Binding-site contacts:
Ligand atom CB contacts residue GLU245 of chain 1.A at 3.7 Å.
Ligand atom CD1 contacts residue ASP241 of chain 1.A at 3.9 Å.
Ligand atom N contacts residue ILE61 of chain 1.A at 4.0 Å.
Ligand atom CD1 contacts residue ILE61 of chain 1.A at 3.6 Å (hydrophobic).
Ligand atom O contacts residue ILE61 of chain 1.A at 3.5 Å.
Ligand atom NE2 contacts residue LEU75 of chain 1.A at 3.8 Å.
Ligand atom O contacts residue LYS65 of chain 1.A at 3.2 Å.
Ligand atom CB contacts residue LEU242 of chain 1.A at 3.9 Å (hydrophobic).
Ligand atom CD2 contacts residue VAL79 of chain 1.A at 3.7 Å (hydrophobic).
Ligand atom ND1 contacts residue VAL79 of chain 1.A at 3.3 Å.
Ligand atom CD2 contacts residue ILE61 of chain 1.A at 3.6 Å (hydrophobic).
Ligand atom CB contacts residue ILE61 of chain 1.A at 3.6 Å (hydrophobic).
Ligand atom CD2 contacts residue MET246 of chain 1.A at 4.0 Å (hydrophobic).
Ligand atom CG contacts residue ILE61 of chain 1.A at 4.0 Å (hydrophobic).
Ligand atom CD1 contacts residue VAL79 of chain 1.A at 3.6 Å (hydrophobic).
Ligand atom CD1 contacts residue LEU242 of chain 1.A at 3.8 Å (hydrophobic).
Ligand atom C contacts residue LYS65 of chain 1.A at 4.1 Å.
Ligand atom CB contacts residue GLU245 of chain 1.A at 3.7 Å.
Ligand atom N contacts residue GLU245 of chain 1.A at 2.9 Å (salt-bridge).
Ligand atom CG contacts residue GLU245 of chain 1.A at 4.1 Å.
Ligand atom CD contacts residue GLU83 of chain 1.A at 3.7 Å.
Ligand atom C contacts residue GLU245 of chain 1.A at 3.7 Å.
Ligand atom CG1 contacts residue GLU245 of chain 1.A at 3.6 Å.
Ligand atom CD1 contacts residue LEU242 of chain 1.A at 3.9 Å (hydrophobic).
Ligand atom CA contacts residue GLU245 of chain 1.A at 3.5 Å.
Ligand atom ND1 contacts residue LEU75 of chain 1.A at 3.9 Å.
Ligand atom N contacts residue GLU245 of chain 1.A at 4.0 Å.
Ligand atom CD2 contacts residue GLN78 of chain 1.A at 4.0 Å.
Ligand atom CD2 contacts residue GLU83 of chain 1.A at 3.6 Å.
Ligand atom CA contacts residue ILE61 of chain 1.A at 3.9 Å (hydrophobic).
Ligand atom CA contacts residue GLU245 of chain 1.A at 3.8 Å.
Ligand atom CG2 contacts residue LEU242 of chain 1.A at 4.0 Å (hydrophobic).
Ligand atom CD1 contacts residue GLN78 of chain 1.A at 4.0 Å.
Ligand atom CG contacts residue LEU75 of chain 1.A at 3.8 Å (hydrophobic).
Ligand atom NZ contacts residue GLU83 of chain 1.A at 2.7 Å (salt-bridge).
Ligand atom CE contacts residue GLU83 of chain 1.A at 3.5 Å.
Ligand atom CD2 contacts residue LEU82 of chain 1.A at 3.8 Å (hydrophobic).
Ligand atom CE1 contacts residue VAL79 of chain 1.A at 3.4 Å (hydrophobic).
Ligand atom NZ contacts residue VAL79 of chain 1.A at 3.8 Å.
Ligand atom C contacts residue ILE61 of chain 1.A at 3.8 Å (hydrophobic).

Sequence of chain 1.A:
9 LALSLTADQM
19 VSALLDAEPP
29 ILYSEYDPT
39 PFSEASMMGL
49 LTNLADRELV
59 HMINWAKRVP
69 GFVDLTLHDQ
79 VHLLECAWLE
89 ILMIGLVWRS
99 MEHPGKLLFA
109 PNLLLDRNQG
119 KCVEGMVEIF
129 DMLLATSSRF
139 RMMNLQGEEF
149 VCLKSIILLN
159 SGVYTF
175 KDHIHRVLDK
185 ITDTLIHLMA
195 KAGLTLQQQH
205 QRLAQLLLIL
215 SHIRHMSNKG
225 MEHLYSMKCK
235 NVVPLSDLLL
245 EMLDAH

A small-molecule ligand and the protein it binds are described below.
Small molecule (SMILES): CC[C@H](C)[C@H](NC(=O)[C@@H](N)CCCCN)C(=O)N[C@@H](CC(C)C)C(=O)N[C@@H](Cc1cnc[nH]1)C(=O)N[C@@H](CCCN=C(N)N)C(=O)N[C@@H](CC(C)C)C(=O)N[C@@H](CC(C)C)C(=O)N[C@@H](CCC(N)=O)C(=O)N[C@H](C=O)CC(=O)O